A small-molecule ligand and the protein it binds are described below.
Small molecule (SMILES): N[C@@H](Cc1c[nH]c2ccccc12)C(=O)O

Binding-site contacts:
Ligand atom O contacts residue GLY21 of chain 4.A at 3.1 Å (h-bond).
Ligand atom OXT contacts residue THR43 of chain 4.B at 2.6 Å (h-bond).
Ligand atom CG contacts residue SER47 of chain 4.A at 3.8 Å.
Ligand atom N contacts residue GLY21 of chain 4.A at 2.8 Å (h-bond).
Ligand atom OXT contacts residue GLY21 of chain 4.A at 3.9 Å.
Ligand atom CB contacts residue THR24 of chain 4.A at 3.6 Å.
Ligand atom NE1 contacts residue GLN41 of chain 4.B at 2.9 Å (h-bond).
Ligand atom O contacts residue THR43 of chain 4.B at 3.6 Å.
Ligand atom CH2 contacts residue GLY17 of chain 4.B at 3.5 Å.
Ligand atom CA contacts residue THR19 of chain 4.A at 3.7 Å.
Ligand atom CE3 contacts residue HIS28 of chain 4.B at 4.0 Å.
Ligand atom CE2 contacts residue GLN41 of chain 4.B at 4.0 Å.
Ligand atom CD2 contacts residue THR46 of chain 4.B at 4.0 Å.
Ligand atom CA contacts residue GLY21 of chain 4.A at 3.5 Å.
Ligand atom CB contacts residue SER47 of chain 4.A at 3.4 Å.
Ligand atom CD1 contacts residue GLN41 of chain 4.B at 3.6 Å.
Ligand atom CA contacts residue SER47 of chain 4.A at 3.9 Å.
Ligand atom OXT contacts residue THR46 of chain 4.B at 2.8 Å (h-bond).
Ligand atom NE1 contacts residue ALA40 of chain 4.B at 3.8 Å.
Ligand atom CZ2 contacts residue ALA40 of chain 4.B at 3.9 Å (hydrophobic).
Ligand atom CD1 contacts residue SER47 of chain 4.A at 3.5 Å.
Ligand atom CD1 contacts residue THR43 of chain 4.B at 3.8 Å.
Ligand atom O contacts residue SER47 of chain 4.A at 2.9 Å (h-bond).
Ligand atom O contacts residue THR19 of chain 4.A at 3.9 Å.
Ligand atom O contacts residue ARG20 of chain 4.A at 3.5 Å.
Ligand atom CB contacts residue THR19 of chain 4.A at 3.7 Å.
Ligand atom N contacts residue THR24 of chain 4.A at 2.8 Å (h-bond).
Ligand atom CZ2 contacts residue ILE49 of chain 4.B at 3.9 Å (hydrophobic).
Ligand atom CE3 contacts residue HIS27 of chain 4.B at 3.9 Å.
Ligand atom CZ3 contacts residue GLY17 of chain 4.B at 3.6 Å.
Ligand atom C contacts residue GLY21 of chain 4.A at 3.4 Å.
Ligand atom N contacts residue ASP23 of chain 4.A at 3.1 Å (salt-bridge).
Ligand atom OXT contacts residue HIS45 of chain 4.B at 3.8 Å.
Ligand atom CZ3 contacts residue HIS28 of chain 4.B at 4.0 Å.
Ligand atom CZ2 contacts residue THR46 of chain 4.B at 3.9 Å.
Ligand atom N contacts residue THR19 of chain 4.A at 2.8 Å (h-bond).
Ligand atom C contacts residue THR46 of chain 4.B at 3.9 Å.
Ligand atom C contacts residue SER47 of chain 4.A at 3.5 Å.
Ligand atom CA contacts residue THR24 of chain 4.A at 3.2 Å.
Ligand atom C contacts residue THR43 of chain 4.B at 3.5 Å.

Sequence of chain 4.A:
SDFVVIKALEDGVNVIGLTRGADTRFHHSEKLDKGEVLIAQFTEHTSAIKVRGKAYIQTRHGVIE

Sequence of chain 4.B:
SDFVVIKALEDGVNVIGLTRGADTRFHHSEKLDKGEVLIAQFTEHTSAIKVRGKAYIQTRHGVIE